A protein and the small-molecule ligand that binds it are described below.
Small molecule (SMILES): O=C(CCCCC1CCCCC1)N[C@@H](Cc1ccccc1)C(=O)O

Sequence of chain 1.B:
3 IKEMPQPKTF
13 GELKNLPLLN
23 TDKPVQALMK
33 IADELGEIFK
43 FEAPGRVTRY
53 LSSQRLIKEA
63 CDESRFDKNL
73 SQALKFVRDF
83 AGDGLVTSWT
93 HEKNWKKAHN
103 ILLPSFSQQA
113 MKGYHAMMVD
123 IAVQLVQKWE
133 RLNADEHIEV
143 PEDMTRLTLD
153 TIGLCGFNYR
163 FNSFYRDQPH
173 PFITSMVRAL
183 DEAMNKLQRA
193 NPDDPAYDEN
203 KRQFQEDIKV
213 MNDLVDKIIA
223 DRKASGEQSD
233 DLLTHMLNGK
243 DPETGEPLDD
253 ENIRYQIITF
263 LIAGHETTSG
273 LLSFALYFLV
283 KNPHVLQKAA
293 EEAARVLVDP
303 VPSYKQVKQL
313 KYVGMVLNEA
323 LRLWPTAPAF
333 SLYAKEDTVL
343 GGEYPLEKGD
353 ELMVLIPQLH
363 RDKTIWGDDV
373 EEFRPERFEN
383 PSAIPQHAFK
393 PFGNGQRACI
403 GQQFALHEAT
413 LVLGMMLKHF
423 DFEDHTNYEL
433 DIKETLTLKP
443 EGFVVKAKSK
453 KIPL

Binding-site contacts:
Ligand atom O2 contacts residue GLN74 of chain 1.B at 2.6 Å (h-bond).
Ligand atom C16 contacts residue GLN74 of chain 1.B at 3.5 Å.
Ligand atom C13 contacts residue GLN74 of chain 1.B at 3.2 Å.
Ligand atom C19 contacts residue ARG48 of chain 1.B at 3.6 Å.
Ligand atom C1 contacts residue ALA331 of chain 1.B at 3.4 Å (hydrophobic).
Ligand atom C9 contacts residue VAL27 of chain 1.B at 3.9 Å (hydrophobic).
Ligand atom C4 contacts residue ALA75 of chain 1.B at 3.6 Å (hydrophobic).
Ligand atom C1 contacts residue PRO330 of chain 1.B at 3.8 Å (hydrophobic).
Ligand atom O3 contacts residue GLN74 of chain 1.B at 3.3 Å (h-bond).
Ligand atom C17 contacts residue GLN74 of chain 1.B at 3.4 Å.
Ligand atom C2 contacts residue LEU438 of chain 1.B at 3.7 Å (hydrophobic).
Ligand atom O3 contacts residue LEU189 of chain 1.B at 3.9 Å.
Ligand atom C1 contacts residue ALA329 of chain 1.B at 4.0 Å (hydrophobic).
Ligand atom C7 contacts residue VAL27 of chain 1.B at 4.0 Å (hydrophobic).
Ligand atom C20 contacts residue LEU21 of chain 1.B at 3.2 Å (hydrophobic).
Ligand atom C16 contacts residue ARG48 of chain 1.B at 2.9 Å.
Ligand atom O2 contacts residue SER73 of chain 1.B at 3.3 Å.
Ligand atom C13 contacts residue SER73 of chain 1.B at 3.5 Å.
Ligand atom C19 contacts residue LEU21 of chain 1.B at 3.5 Å (hydrophobic).
Ligand atom C18 contacts residue ARG48 of chain 1.B at 3.6 Å.
Ligand atom O1 contacts residue MET355 of chain 1.B at 3.6 Å.
Ligand atom C6 contacts residue LEU438 of chain 1.B at 3.6 Å (hydrophobic).
Ligand atom C12 contacts residue TYR52 of chain 1.B at 3.6 Å (hydrophobic).
Ligand atom C14 contacts residue ARG48 of chain 1.B at 3.3 Å.
Ligand atom C1 contacts residue LEU438 of chain 1.B at 3.9 Å (hydrophobic).
Ligand atom C13 contacts residue ALA75 of chain 1.B at 3.9 Å (hydrophobic).
Ligand atom C14 contacts residue TYR52 of chain 1.B at 3.4 Å (hydrophobic).
Ligand atom C18 contacts residue LEU189 of chain 1.B at 3.4 Å (hydrophobic).
Ligand atom C17 contacts residue ARG48 of chain 1.B at 3.0 Å.
Ligand atom N1 contacts residue TYR52 of chain 1.B at 3.8 Å.
Ligand atom C15 contacts residue ARG48 of chain 1.B at 3.3 Å.
Ligand atom O1 contacts residue LEU30 of chain 1.B at 3.8 Å.
Ligand atom O3 contacts residue SER73 of chain 1.B at 3.6 Å.
Ligand atom C6 contacts residue PRO330 of chain 1.B at 3.4 Å (hydrophobic).
Ligand atom O1 contacts residue TYR52 of chain 1.B at 2.5 Å (h-bond).
Ligand atom C19 contacts residue LEU189 of chain 1.B at 3.7 Å (hydrophobic).
Ligand atom C6 contacts residue ALA331 of chain 1.B at 3.9 Å (hydrophobic).
Ligand atom C11 contacts residue TYR52 of chain 1.B at 3.3 Å (hydrophobic).
Ligand atom C20 contacts residue ARG48 of chain 1.B at 3.4 Å.
Ligand atom O3 contacts residue ALA75 of chain 1.B at 3.0 Å (h-bond).